Binding-site contacts:
Ligand atom N21 contacts residue TYR82 of chain 1.E at 3.4 Å (h-bond).
Ligand atom C16 contacts residue GLU78 of chain 1.E at 3.2 Å.
Ligand atom C19 contacts residue ILE408 of chain 1.E at 3.8 Å (hydrophobic).
Ligand atom C23 contacts residue TYR82 of chain 1.E at 3.1 Å (hydrophobic).
Ligand atom C17 contacts residue GLU78 of chain 1.E at 3.7 Å.
Ligand atom C20 contacts residue THR412 of chain 1.E at 3.5 Å.
Ligand atom O8 contacts residue TYR132 of chain 1.E at 3.6 Å.
Ligand atom C2 contacts residue TYR132 of chain 1.E at 3.7 Å (hydrophobic).
Ligand atom N14 contacts residue GLU78 of chain 1.E at 2.8 Å (salt-bridge).
Ligand atom C22 contacts residue TYR82 of chain 1.E at 3.2 Å (hydrophobic).
Ligand atom C10 contacts residue ILE411 of chain 1.E at 3.6 Å (hydrophobic).
Ligand atom C22 contacts residue TRP250 of chain 1.E at 3.7 Å (hydrophobic).
Ligand atom C1 contacts residue THR259 of chain 1.E at 3.4 Å.
Ligand atom O13 contacts residue TYR132 of chain 1.E at 2.8 Å.
Ligand atom C20 contacts residue ILE408 of chain 1.E at 3.7 Å (hydrophobic).
Ligand atom C3 contacts residue TYR132 of chain 1.E at 3.7 Å (hydrophobic).
Ligand atom O9 contacts residue CYS260 of chain 1.E at 3.4 Å (h-bond).
Ligand atom O8 contacts residue LEU136 of chain 1.E at 3.6 Å.
Ligand atom N11 contacts residue TYR132 of chain 1.E at 3.7 Å.
Ligand atom C23 contacts residue THR412 of chain 1.E at 3.5 Å.
Ligand atom C23 contacts residue VAL409 of chain 1.E at 3.5 Å (hydrophobic).
Ligand atom C20 contacts residue TYR82 of chain 1.E at 3.7 Å (hydrophobic).
Ligand atom O13 contacts residue ASN135 of chain 1.E at 3.4 Å.
Ligand atom C10 contacts residue PHE418 of chain 1.E at 3.7 Å (hydrophobic).
Ligand atom C19 contacts residue TYR82 of chain 1.E at 3.6 Å (hydrophobic).
Ligand atom O8 contacts residue CYS260 of chain 1.E at 3.3 Å (h-bond).
Ligand atom O9 contacts residue THR259 of chain 1.E at 3.7 Å.
Ligand atom C19 contacts residue THR412 of chain 1.E at 3.3 Å.
Ligand atom O13 contacts residue GLU78 of chain 1.E at 3.5 Å (salt-bridge).
Ligand atom C5 contacts residue TYR132 of chain 1.E at 3.7 Å (hydrophobic).
Ligand atom C15 contacts residue GLU78 of chain 1.E at 3.3 Å.
Ligand atom N11 contacts residue GLU78 of chain 1.E at 3.7 Å.
Ligand atom C18 contacts residue TYR82 of chain 1.E at 3.5 Å (hydrophobic).
Ligand atom C17 contacts residue MET254 of chain 1.E at 3.7 Å (hydrophobic).
Ligand atom O8 contacts residue ASN131 of chain 1.E at 3.5 Å (h-bond).
Ligand atom O9 contacts residue VAL261 of chain 1.E at 3.2 Å.
Ligand atom N11 contacts residue ASN135 of chain 1.E at 3.5 Å (h-bond).
Ligand atom O12 contacts residue ASN135 of chain 1.E at 2.8 Å (h-bond).
Ligand atom N21 contacts residue TRP250 of chain 1.E at 3.4 Å.
Ligand atom C6 contacts residue ILE411 of chain 1.E at 3.7 Å (hydrophobic).

Sequence of chain 1.E:
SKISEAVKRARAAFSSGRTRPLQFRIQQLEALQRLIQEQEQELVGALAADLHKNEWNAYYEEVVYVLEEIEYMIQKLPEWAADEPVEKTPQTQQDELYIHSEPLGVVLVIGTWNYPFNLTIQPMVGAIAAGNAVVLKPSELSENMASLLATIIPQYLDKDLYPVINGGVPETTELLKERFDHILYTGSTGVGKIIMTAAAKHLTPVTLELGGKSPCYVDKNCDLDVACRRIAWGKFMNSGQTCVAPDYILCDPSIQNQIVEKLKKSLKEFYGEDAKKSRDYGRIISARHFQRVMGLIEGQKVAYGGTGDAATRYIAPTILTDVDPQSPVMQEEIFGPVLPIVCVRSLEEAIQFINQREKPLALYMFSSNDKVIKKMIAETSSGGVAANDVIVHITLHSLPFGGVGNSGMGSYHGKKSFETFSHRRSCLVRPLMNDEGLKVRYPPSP

A protein and the small-molecule ligand that binds it are described below.
Small molecule (SMILES): CC(=O)Nc1ccc(Nc2ccc(S(C)(=O)=O)cc2[N+](=O)[O-])cc1

Sequence of chain 1.D:
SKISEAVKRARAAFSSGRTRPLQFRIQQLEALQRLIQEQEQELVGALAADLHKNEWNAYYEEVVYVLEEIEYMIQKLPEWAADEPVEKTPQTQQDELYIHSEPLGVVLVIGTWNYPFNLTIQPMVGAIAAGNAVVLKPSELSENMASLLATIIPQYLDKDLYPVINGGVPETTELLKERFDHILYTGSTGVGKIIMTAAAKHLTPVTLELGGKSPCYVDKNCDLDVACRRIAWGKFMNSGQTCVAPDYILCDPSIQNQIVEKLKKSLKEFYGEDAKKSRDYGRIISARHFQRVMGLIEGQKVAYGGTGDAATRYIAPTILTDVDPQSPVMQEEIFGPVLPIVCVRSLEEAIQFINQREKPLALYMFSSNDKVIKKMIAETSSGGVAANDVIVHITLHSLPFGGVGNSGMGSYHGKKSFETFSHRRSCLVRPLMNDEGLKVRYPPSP